Binding-site contacts:
Ligand atom O6 contacts residue SER500 of chain 1.D at 3.6 Å.
Ligand atom O7 contacts residue ASN524 of chain 1.D at 4.3 Å.
Ligand atom C5 contacts residue SER500 of chain 1.D at 3.9 Å.
Ligand atom O5 contacts residue SER500 of chain 1.D at 3.4 Å.
Ligand atom N2 contacts residue ASN524 of chain 1.D at 3.0 Å (h-bond).
Ligand atom C1 contacts residue ASN524 of chain 1.D at 1.5 Å.
Ligand atom C6 contacts residue SER500 of chain 1.D at 4.1 Å.
Ligand atom C2 contacts residue ASN524 of chain 1.D at 2.4 Å.
Ligand atom C5 contacts residue ASN524 of chain 1.D at 3.7 Å.
Ligand atom C8 contacts residue ASN524 of chain 1.D at 4.4 Å.
Ligand atom C7 contacts residue ASN524 of chain 1.D at 3.9 Å.
Ligand atom C3 contacts residue ASN524 of chain 1.D at 3.8 Å.
Ligand atom C4 contacts residue ASN524 of chain 1.D at 4.2 Å.
Ligand atom O5 contacts residue ASN524 of chain 1.D at 2.4 Å (h-bond).
Ligand atom C1 contacts residue SER500 of chain 1.D at 3.8 Å.

The protein below binds the small molecule below.
Small molecule (SMILES): CC(=O)N[C@@H]1[C@@H](O)[C@H](O)[C@@H](CO)O[C@H]1O

Sequence of chain 1.D:
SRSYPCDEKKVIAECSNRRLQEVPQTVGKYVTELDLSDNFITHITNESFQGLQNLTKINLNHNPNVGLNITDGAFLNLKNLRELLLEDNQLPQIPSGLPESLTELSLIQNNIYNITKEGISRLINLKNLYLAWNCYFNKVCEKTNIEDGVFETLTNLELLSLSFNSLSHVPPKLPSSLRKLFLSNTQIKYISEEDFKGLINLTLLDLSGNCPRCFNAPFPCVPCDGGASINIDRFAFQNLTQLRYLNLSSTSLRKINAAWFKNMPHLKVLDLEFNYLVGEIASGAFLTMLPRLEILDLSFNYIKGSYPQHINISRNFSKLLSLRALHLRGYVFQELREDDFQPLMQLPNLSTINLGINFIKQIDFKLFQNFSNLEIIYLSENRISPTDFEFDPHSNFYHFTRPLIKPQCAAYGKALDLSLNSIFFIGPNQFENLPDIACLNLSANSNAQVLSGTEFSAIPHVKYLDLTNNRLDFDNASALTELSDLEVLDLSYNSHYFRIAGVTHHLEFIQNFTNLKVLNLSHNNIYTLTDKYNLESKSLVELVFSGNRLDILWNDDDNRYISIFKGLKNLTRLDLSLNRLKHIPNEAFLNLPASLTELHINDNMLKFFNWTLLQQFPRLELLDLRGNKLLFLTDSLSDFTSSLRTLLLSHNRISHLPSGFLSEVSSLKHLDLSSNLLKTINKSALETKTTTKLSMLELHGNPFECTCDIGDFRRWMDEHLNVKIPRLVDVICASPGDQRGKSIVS